Sequence of chain 1.B:
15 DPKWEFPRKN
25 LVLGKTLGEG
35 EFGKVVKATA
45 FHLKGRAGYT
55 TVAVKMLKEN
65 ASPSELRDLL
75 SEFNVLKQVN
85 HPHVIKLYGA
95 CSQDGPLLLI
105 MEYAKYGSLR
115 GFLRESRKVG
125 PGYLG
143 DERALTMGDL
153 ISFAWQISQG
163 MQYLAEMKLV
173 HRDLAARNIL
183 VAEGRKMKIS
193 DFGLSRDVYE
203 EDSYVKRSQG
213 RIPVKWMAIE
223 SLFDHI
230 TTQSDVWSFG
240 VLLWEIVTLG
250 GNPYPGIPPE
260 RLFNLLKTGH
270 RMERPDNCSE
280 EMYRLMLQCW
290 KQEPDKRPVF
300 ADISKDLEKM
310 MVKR

Binding-site contacts:
Ligand atom C6 contacts residue LEU182 of chain 1.B at 3.6 Å (hydrophobic).
Ligand atom C10 contacts residue LEU182 of chain 1.B at 3.8 Å (hydrophobic).
Ligand atom C1 contacts residue ASN180 of chain 1.B at 3.5 Å.
Ligand atom N4 contacts residue ALA57 of chain 1.B at 3.7 Å.
Ligand atom C1 contacts residue ARG179 of chain 1.B at 3.3 Å.
Ligand atom C11 contacts residue LEU182 of chain 1.B at 3.8 Å (hydrophobic).
Ligand atom C12 contacts residue GLY111 of chain 1.B at 3.7 Å.
Ligand atom O2 contacts residue LEU31 of chain 1.B at 3.2 Å (h-bond).
Ligand atom C4 contacts residue ASP193 of chain 1.B at 3.3 Å.
Ligand atom C2 contacts residue ARG179 of chain 1.B at 3.1 Å.
Ligand atom N1 contacts residue ASP193 of chain 1.B at 2.6 Å (salt-bridge).
Ligand atom N3 contacts residue ALA57 of chain 1.B at 3.4 Å.
Ligand atom N2 contacts residue VAL39 of chain 1.B at 3.8 Å.
Ligand atom N5 contacts residue LEU182 of chain 1.B at 3.7 Å.
Ligand atom C2 contacts residue SER192 of chain 1.B at 3.8 Å.
Ligand atom C8 contacts residue ALA57 of chain 1.B at 3.2 Å (hydrophobic).
Ligand atom C18 contacts residue LEU182 of chain 1.B at 3.6 Å (hydrophobic).
Ligand atom C13 contacts residue GLY111 of chain 1.B at 3.8 Å.
Ligand atom C2 contacts residue LEU182 of chain 1.B at 3.7 Å (hydrophobic).
Ligand atom N1 contacts residue ARG179 of chain 1.B at 3.6 Å (salt-bridge).
Ligand atom C14 contacts residue LEU31 of chain 1.B at 3.4 Å (hydrophobic).
Ligand atom C8 contacts residue GLU106 of chain 1.B at 3.1 Å.
Ligand atom N3 contacts residue LEU182 of chain 1.B at 3.5 Å.
Ligand atom C12 contacts residue LEU31 of chain 1.B at 3.8 Å (hydrophobic).
Ligand atom C10 contacts residue LEU31 of chain 1.B at 3.9 Å (hydrophobic).
Ligand atom C2 contacts residue ASP193 of chain 1.B at 3.4 Å.
Ligand atom C3 contacts residue ASP193 of chain 1.B at 3.1 Å.
Ligand atom C8 contacts residue LEU182 of chain 1.B at 3.5 Å (hydrophobic).
Ligand atom C5 contacts residue VAL39 of chain 1.B at 3.3 Å (hydrophobic).
Ligand atom C9 contacts residue ALA108 of chain 1.B at 3.4 Å (hydrophobic).
Ligand atom N4 contacts residue ALA108 of chain 1.B at 3.0 Å (h-bond).
Ligand atom C1 contacts residue PHE36 of chain 1.B at 3.7 Å (hydrophobic).
Ligand atom C7 contacts residue LEU182 of chain 1.B at 3.6 Å (hydrophobic).
Ligand atom C9 contacts residue LEU31 of chain 1.B at 3.8 Å (hydrophobic).
Ligand atom C1 contacts residue ASP193 of chain 1.B at 3.4 Å.
Ligand atom C18 contacts residue VAL39 of chain 1.B at 3.8 Å (hydrophobic).
Ligand atom N5 contacts residue VAL39 of chain 1.B at 3.4 Å.
Ligand atom C4 contacts residue SER192 of chain 1.B at 3.7 Å.
Ligand atom C7 contacts residue ALA57 of chain 1.B at 3.9 Å (hydrophobic).
Ligand atom C13 contacts residue LEU31 of chain 1.B at 3.6 Å (hydrophobic).

A small-molecule ligand and the protein it binds are described below.
Small molecule (SMILES): CN(C)CCCNc1ccn2ncc(-c3ccc4c(c3)OCO4)c2n1